Binding-site contacts:
Ligand atom C1 contacts residue ASN1131 of chain 1.A at 1.4 Å.
Ligand atom O7 contacts residue ASN1131 of chain 1.A at 3.4 Å (h-bond).
Ligand atom C3 contacts residue ASN1131 of chain 1.A at 3.8 Å.
Ligand atom C8 contacts residue ASN1131 of chain 1.A at 4.4 Å.
Ligand atom C2 contacts residue ASN1131 of chain 1.A at 2.4 Å.
Ligand atom C5 contacts residue ASN1131 of chain 1.A at 3.7 Å.
Ligand atom O5 contacts residue ASN1131 of chain 1.A at 2.4 Å (h-bond).
Ligand atom C7 contacts residue ASN1131 of chain 1.A at 3.3 Å.
Ligand atom C4 contacts residue ASN1131 of chain 1.A at 4.2 Å.
Ligand atom N2 contacts residue ASN1131 of chain 1.A at 2.9 Å (h-bond).

Sequence of chain 1.A:
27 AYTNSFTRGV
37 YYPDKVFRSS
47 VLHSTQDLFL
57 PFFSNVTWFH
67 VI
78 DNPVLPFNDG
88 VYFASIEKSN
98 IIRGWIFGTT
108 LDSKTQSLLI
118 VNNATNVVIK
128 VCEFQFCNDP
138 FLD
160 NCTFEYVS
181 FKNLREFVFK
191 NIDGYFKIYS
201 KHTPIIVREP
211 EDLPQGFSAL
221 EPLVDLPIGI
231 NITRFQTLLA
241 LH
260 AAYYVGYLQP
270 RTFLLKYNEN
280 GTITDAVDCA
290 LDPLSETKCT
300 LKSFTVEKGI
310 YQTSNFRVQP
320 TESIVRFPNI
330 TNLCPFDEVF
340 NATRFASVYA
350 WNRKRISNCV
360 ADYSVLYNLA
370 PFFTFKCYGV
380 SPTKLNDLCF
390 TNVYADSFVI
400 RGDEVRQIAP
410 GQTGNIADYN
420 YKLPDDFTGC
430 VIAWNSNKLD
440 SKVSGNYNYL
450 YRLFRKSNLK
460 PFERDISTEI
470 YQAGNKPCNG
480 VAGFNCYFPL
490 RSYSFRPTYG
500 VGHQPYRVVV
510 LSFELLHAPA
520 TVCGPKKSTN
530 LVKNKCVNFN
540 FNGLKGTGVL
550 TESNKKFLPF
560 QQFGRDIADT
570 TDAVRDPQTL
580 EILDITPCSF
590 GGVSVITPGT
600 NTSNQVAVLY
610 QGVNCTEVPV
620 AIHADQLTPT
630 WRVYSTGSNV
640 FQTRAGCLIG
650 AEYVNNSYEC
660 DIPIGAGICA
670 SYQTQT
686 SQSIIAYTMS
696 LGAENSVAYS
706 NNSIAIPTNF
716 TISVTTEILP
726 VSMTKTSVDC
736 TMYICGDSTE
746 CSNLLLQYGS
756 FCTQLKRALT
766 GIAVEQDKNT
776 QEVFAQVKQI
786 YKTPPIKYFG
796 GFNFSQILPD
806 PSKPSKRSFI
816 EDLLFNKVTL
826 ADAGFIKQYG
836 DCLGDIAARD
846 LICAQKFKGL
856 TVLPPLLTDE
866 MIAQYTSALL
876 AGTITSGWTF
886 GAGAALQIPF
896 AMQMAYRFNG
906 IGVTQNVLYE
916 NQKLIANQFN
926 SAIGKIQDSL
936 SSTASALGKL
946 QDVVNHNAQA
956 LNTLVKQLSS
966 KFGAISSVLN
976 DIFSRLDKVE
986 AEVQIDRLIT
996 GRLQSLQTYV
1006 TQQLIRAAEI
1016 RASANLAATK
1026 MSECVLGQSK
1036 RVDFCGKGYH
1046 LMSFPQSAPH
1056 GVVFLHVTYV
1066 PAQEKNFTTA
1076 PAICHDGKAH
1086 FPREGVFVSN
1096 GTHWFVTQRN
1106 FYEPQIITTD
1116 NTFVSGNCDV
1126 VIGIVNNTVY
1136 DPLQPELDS

A small-molecule ligand and the protein it binds are described below.
Small molecule (SMILES): CC(=O)N[C@H]1[C@H](O[C@H]2[C@H](O)[C@@H](NC(C)=O)CO[C@@H]2CO)O[C@H](CO)[C@@H](O)[C@@H]1O